Sequence of chain 1.A:
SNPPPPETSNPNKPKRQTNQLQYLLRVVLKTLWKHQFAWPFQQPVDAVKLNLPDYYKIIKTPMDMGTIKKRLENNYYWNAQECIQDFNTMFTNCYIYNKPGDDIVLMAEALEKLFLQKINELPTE

A small-molecule ligand and the protein it binds are described below.
Small molecule (SMILES): CCN(CC)S(=O)(=O)c1ccc([C@@H]2CC(=O)N(C)C2)c(-c2ccc(OC)c(OC)c2)c1

Binding-site contacts:
Ligand atom C18 contacts residue ILE104 of chain 1.A at 4.0 Å (hydrophobic).
Ligand atom C20 contacts residue TYR55 of chain 1.A at 2.9 Å (hydrophobic).
Ligand atom C28 contacts residue PRO44 of chain 1.A at 3.1 Å (hydrophobic).
Ligand atom C30 contacts residue GLN43 of chain 1.A at 4.0 Å.
Ligand atom C28 contacts residue VAL45 of chain 1.A at 3.7 Å (hydrophobic).
Ligand atom C27 contacts residue PRO40 of chain 1.A at 3.8 Å (hydrophobic).
Ligand atom O13 contacts residue MET107 of chain 1.A at 3.8 Å.
Ligand atom O13 contacts residue ASP103 of chain 1.A at 3.9 Å.
Ligand atom C27 contacts residue GLN43 of chain 1.A at 2.9 Å.
Ligand atom C07 contacts residue ILE104 of chain 1.A at 3.7 Å (hydrophobic).
Ligand atom C16 contacts residue PRO40 of chain 1.A at 3.5 Å (hydrophobic).
Ligand atom O19 contacts residue CYS94 of chain 1.A at 3.6 Å.
Ligand atom C23 contacts residue ASN98 of chain 1.A at 3.3 Å.
Ligand atom C16 contacts residue ILE104 of chain 1.A at 3.8 Å (hydrophobic).
Ligand atom C30 contacts residue TRP39 of chain 1.A at 3.8 Å (hydrophobic).
Ligand atom C06 contacts residue PRO40 of chain 1.A at 4.0 Å (hydrophobic).
Ligand atom O22 contacts residue ASN98 of chain 1.A at 3.0 Å (h-bond).
Ligand atom C20 contacts residue CYS94 of chain 1.A at 3.5 Å (hydrophobic).
Ligand atom C28 contacts residue PRO40 of chain 1.A at 3.4 Å (hydrophobic).
Ligand atom C17 contacts residue VAL45 of chain 1.A at 3.9 Å (hydrophobic).
Ligand atom C08 contacts residue TRP39 of chain 1.A at 3.8 Å (hydrophobic).
Ligand atom C20 contacts residue ASN93 of chain 1.A at 3.9 Å.
Ligand atom C21 contacts residue ASN98 of chain 1.A at 3.7 Å.
Ligand atom O01 contacts residue ASP46 of chain 1.A at 2.9 Å (salt-bridge).
Ligand atom C04 contacts residue LEU50 of chain 1.A at 3.7 Å (hydrophobic).
Ligand atom C23 contacts residue LEU52 of chain 1.A at 3.5 Å (hydrophobic).
Ligand atom C08 contacts residue ILE104 of chain 1.A at 3.6 Å (hydrophobic).
Ligand atom C18 contacts residue ASN98 of chain 1.A at 3.8 Å.
Ligand atom C03 contacts residue LEU50 of chain 1.A at 3.6 Å (hydrophobic).
Ligand atom O19 contacts residue ASN98 of chain 1.A at 3.2 Å (h-bond).
Ligand atom C23 contacts residue TYR97 of chain 1.A at 3.7 Å (hydrophobic).
Ligand atom C08 contacts residue PRO40 of chain 1.A at 3.7 Å (hydrophobic).
Ligand atom C05 contacts residue TRP39 of chain 1.A at 3.9 Å (hydrophobic).
Ligand atom O01 contacts residue LEU50 of chain 1.A at 3.3 Å.
Ligand atom O01 contacts residue VAL45 of chain 1.A at 3.9 Å.
Ligand atom C17 contacts residue ILE104 of chain 1.A at 3.8 Å (hydrophobic).
Ligand atom O22 contacts residue TYR97 of chain 1.A at 4.0 Å.
Ligand atom C25 contacts residue LEU50 of chain 1.A at 3.5 Å (hydrophobic).
Ligand atom S02 contacts residue LEU50 of chain 1.A at 3.9 Å.
Ligand atom C28 contacts residue GLN43 of chain 1.A at 3.3 Å.